Binding-site contacts:
Ligand atom C2 contacts residue LYS116 of chain 1.A at 4.5 Å.
Ligand atom C7 contacts residue ASN102 of chain 1.A at 2.9 Å.
Ligand atom C7 contacts residue GLY113 of chain 1.A at 4.2 Å.
Ligand atom C3 contacts residue LYS158 of chain 1.A at 3.4 Å.
Ligand atom N2 contacts residue LYS158 of chain 1.A at 3.9 Å.
Ligand atom C8 contacts residue LYS116 of chain 1.A at 3.5 Å.
Ligand atom C7 contacts residue LYS116 of chain 1.A at 4.0 Å.
Ligand atom O7 contacts residue ASN102 of chain 1.A at 3.7 Å.
Ligand atom O5 contacts residue ASN102 of chain 1.A at 2.4 Å (h-bond).
Ligand atom C7 contacts residue ARG139 of chain 1.A at 4.3 Å.
Ligand atom C8 contacts residue ARG112 of chain 1.A at 3.8 Å.
Ligand atom C8 contacts residue GLY113 of chain 1.A at 3.4 Å.
Ligand atom C8 contacts residue ASN102 of chain 1.A at 3.3 Å.
Ligand atom O7 contacts residue GLY113 of chain 1.A at 4.0 Å.
Ligand atom C2 contacts residue LYS158 of chain 1.A at 3.5 Å.
Ligand atom C2 contacts residue ASN102 of chain 1.A at 2.6 Å.
Ligand atom N2 contacts residue ASN102 of chain 1.A at 2.3 Å (h-bond).
Ligand atom O7 contacts residue ARG112 of chain 1.A at 4.2 Å.
Ligand atom C4 contacts residue LYS158 of chain 1.A at 3.9 Å.
Ligand atom C8 contacts residue ARG139 of chain 1.A at 3.1 Å.
Ligand atom C4 contacts residue ASN102 of chain 1.A at 4.3 Å.
Ligand atom N2 contacts residue LYS116 of chain 1.A at 3.4 Å (salt-bridge).
Ligand atom O3 contacts residue LYS158 of chain 1.A at 2.4 Å (salt-bridge).
Ligand atom C5 contacts residue ASN102 of chain 1.A at 3.7 Å.
Ligand atom C3 contacts residue ASN102 of chain 1.A at 3.9 Å.
Ligand atom C1 contacts residue ASN102 of chain 1.A at 1.5 Å.

Sequence of chain 1.A:
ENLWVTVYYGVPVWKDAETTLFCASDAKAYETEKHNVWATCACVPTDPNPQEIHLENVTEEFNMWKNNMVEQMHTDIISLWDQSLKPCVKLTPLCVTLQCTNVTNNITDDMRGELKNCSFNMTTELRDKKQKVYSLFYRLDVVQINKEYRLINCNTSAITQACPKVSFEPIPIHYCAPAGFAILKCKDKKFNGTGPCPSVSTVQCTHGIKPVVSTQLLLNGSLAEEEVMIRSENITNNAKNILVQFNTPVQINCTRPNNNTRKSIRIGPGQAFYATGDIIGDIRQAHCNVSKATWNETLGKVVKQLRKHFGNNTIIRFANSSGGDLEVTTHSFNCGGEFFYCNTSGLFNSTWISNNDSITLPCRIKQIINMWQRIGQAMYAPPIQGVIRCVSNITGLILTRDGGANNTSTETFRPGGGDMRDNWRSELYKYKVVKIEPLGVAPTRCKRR

This small molecule binds to this protein.
Small molecule (SMILES): CC(=O)N[C@@H]1[C@@H](O)[C@H](O)[C@@H](CO)O[C@H]1O